Binding-site contacts:
Ligand atom C6 contacts residue ASP43 of chain 1.E at 3.3 Å.
Ligand atom C6 contacts residue GLN32 of chain 1.E at 3.4 Å.
Ligand atom O6 contacts residue ASP43 of chain 1.E at 2.7 Å (salt-bridge).
Ligand atom C5 contacts residue ASN44 of chain 1.E at 3.7 Å.
Ligand atom O7 contacts residue LYS255 of chain 1.E at 3.4 Å.
Ligand atom O3 contacts residue ASN44 of chain 1.E at 3.3 Å (h-bond).
Ligand atom C8 contacts residue ASN253 of chain 1.E at 3.7 Å.
Ligand atom C7 contacts residue GLN251 of chain 1.E at 3.6 Å.
Ligand atom O2 contacts residue LYS255 of chain 1.E at 3.3 Å.
Ligand atom O6 contacts residue GLN32 of chain 1.E at 3.0 Å (h-bond).
Ligand atom O5 contacts residue ASN44 of chain 1.E at 2.9 Å (h-bond).
Ligand atom N2 contacts residue GLN251 of chain 1.E at 2.8 Å (h-bond).
Ligand atom C2 contacts residue ASN44 of chain 1.E at 3.7 Å.
Ligand atom O4 contacts residue ASN44 of chain 1.E at 3.4 Å (h-bond).
Ligand atom C8 contacts residue PHE51 of chain 1.A at 3.7 Å (hydrophobic).
Ligand atom C6 contacts residue ASP43 of chain 1.E at 3.5 Å.
Ligand atom O4 contacts residue ASN44 of chain 1.E at 3.1 Å (h-bond).
Ligand atom O5 contacts residue ASP43 of chain 1.E at 3.5 Å (salt-bridge).
Ligand atom C4 contacts residue GLN251 of chain 1.E at 3.8 Å.
Ligand atom O4 contacts residue ASP43 of chain 1.E at 2.8 Å (salt-bridge).
Ligand atom C6 contacts residue PHE38 of chain 1.E at 3.9 Å (hydrophobic).
Ligand atom O7 contacts residue ASP50 of chain 1.A at 3.3 Å.
Ligand atom O4 contacts residue GLN251 of chain 1.E at 2.6 Å (h-bond).
Ligand atom O7 contacts residue GLN251 of chain 1.E at 2.9 Å (h-bond).
Ligand atom O3 contacts residue GLN251 of chain 1.E at 3.3 Å (h-bond).
Ligand atom C8 contacts residue PHE38 of chain 1.E at 3.8 Å (hydrophobic).
Ligand atom O3 contacts residue ASP49 of chain 1.A at 2.8 Å (salt-bridge).
Ligand atom C3 contacts residue GLN251 of chain 1.E at 3.8 Å.
Ligand atom C8 contacts residue GLN251 of chain 1.E at 3.4 Å.
Ligand atom C7 contacts residue ASN253 of chain 1.E at 3.6 Å.
Ligand atom O7 contacts residue ASN253 of chain 1.E at 2.8 Å (h-bond).
Ligand atom O4 contacts residue ASP50 of chain 1.A at 3.5 Å.
Ligand atom C4 contacts residue ASN44 of chain 1.E at 3.9 Å.
Ligand atom O7 contacts residue PHE51 of chain 1.A at 2.9 Å (h-bond).
Ligand atom O4 contacts residue ASP49 of chain 1.A at 3.7 Å.
Ligand atom C2 contacts residue GLN251 of chain 1.E at 3.7 Å.
Ligand atom C1 contacts residue ASN44 of chain 1.E at 3.5 Å.
Ligand atom O6 contacts residue ASP43 of chain 1.E at 2.5 Å (salt-bridge).
Ligand atom C4 contacts residue ASP43 of chain 1.E at 3.6 Å.
Ligand atom C8 contacts residue PHE249 of chain 1.E at 3.6 Å (hydrophobic).

The small molecule below binds the protein below.
Small molecule (SMILES): CC(=O)N[C@H]1[C@@H](O[C@H]2[C@@H](O)[C@@H](CO)O[C@@H](O[C@H]3[C@@H](O)[C@@H](CO)O[C@H](O[C@@H]4[C@H](O)[C@@H](O)[C@H](O[C@H]5[C@H](O)[C@@H](O)[C@H](O)O[C@@H]5CO)O[C@@H]4CO)[C@@H]3O)[C@@H]2NC(C)=O)O[C@H](CO)[C@H](O)[C@@H]1O

Sequence of chain 1.A:
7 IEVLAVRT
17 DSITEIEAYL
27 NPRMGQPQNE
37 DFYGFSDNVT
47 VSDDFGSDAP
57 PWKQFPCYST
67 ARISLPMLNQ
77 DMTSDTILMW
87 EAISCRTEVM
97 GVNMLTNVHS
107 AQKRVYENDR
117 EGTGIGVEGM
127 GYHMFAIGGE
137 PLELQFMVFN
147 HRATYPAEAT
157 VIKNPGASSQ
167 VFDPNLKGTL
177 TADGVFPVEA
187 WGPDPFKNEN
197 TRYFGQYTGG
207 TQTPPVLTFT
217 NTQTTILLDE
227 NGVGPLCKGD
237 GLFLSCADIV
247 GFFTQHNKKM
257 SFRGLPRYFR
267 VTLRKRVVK

Sequence of chain 1.E:
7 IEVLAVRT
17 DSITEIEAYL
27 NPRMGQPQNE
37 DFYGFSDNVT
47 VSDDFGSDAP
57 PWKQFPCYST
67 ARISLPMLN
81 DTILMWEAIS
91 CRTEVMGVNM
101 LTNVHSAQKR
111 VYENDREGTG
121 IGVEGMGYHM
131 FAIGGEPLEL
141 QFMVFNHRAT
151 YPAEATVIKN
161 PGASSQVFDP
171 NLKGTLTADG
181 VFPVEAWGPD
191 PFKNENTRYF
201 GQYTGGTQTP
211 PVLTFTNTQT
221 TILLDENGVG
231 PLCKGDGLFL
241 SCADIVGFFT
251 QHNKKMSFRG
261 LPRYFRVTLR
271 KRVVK